Sequence of chain 1.B:
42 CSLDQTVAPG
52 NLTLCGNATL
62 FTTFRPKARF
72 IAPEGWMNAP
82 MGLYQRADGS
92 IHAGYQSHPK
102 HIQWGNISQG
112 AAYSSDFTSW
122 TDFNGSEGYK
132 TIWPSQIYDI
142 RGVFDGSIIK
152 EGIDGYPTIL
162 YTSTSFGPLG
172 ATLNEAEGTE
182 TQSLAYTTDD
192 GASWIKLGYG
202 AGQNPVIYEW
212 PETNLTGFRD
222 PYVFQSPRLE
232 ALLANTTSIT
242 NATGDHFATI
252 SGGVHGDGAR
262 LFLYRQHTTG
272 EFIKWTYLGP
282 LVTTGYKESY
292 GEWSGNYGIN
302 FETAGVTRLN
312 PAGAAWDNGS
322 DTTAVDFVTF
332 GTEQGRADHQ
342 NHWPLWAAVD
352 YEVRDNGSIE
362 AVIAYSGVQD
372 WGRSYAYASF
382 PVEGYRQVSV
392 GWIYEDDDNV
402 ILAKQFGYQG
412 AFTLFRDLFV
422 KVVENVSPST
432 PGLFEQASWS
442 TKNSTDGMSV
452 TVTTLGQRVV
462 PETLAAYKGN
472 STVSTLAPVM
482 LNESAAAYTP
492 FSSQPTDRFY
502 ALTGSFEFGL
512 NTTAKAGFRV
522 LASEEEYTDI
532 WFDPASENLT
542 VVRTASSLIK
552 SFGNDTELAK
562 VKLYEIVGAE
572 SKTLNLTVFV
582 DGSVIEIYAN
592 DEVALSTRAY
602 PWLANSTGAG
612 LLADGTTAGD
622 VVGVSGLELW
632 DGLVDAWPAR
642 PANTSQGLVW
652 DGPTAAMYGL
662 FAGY

Binding-site contacts:
Ligand atom C4 contacts residue ASN444 of chain 1.B at 4.2 Å.
Ligand atom C3 contacts residue ASN444 of chain 1.B at 3.9 Å.
Ligand atom O6 contacts residue PRO429 of chain 1.B at 3.5 Å.
Ligand atom O5 contacts residue ASN444 of chain 1.B at 2.3 Å (h-bond).
Ligand atom C1 contacts residue ASN444 of chain 1.B at 1.4 Å.
Ligand atom O6 contacts residue ASN444 of chain 1.B at 4.4 Å.
Ligand atom O7 contacts residue ASN444 of chain 1.B at 3.1 Å (h-bond).
Ligand atom C8 contacts residue ASN444 of chain 1.B at 4.4 Å.
Ligand atom C2 contacts residue ASN444 of chain 1.B at 2.5 Å.
Ligand atom C5 contacts residue PHE435 of chain 1.B at 3.2 Å (hydrophobic).
Ligand atom C7 contacts residue ASN444 of chain 1.B at 3.2 Å.
Ligand atom N2 contacts residue ASN444 of chain 1.B at 3.0 Å (h-bond).
Ligand atom C1 contacts residue PHE435 of chain 1.B at 4.1 Å (hydrophobic).
Ligand atom C6 contacts residue PHE435 of chain 1.B at 3.6 Å (hydrophobic).
Ligand atom C6 contacts residue PRO429 of chain 1.B at 3.6 Å (hydrophobic).
Ligand atom O6 contacts residue GLY448 of chain 1.B at 3.3 Å (h-bond).
Ligand atom O5 contacts residue PHE435 of chain 1.B at 3.5 Å.
Ligand atom C5 contacts residue ASN444 of chain 1.B at 3.7 Å.
Ligand atom O4 contacts residue PHE435 of chain 1.B at 4.5 Å.

A small-molecule ligand and the protein it binds are described below.
Small molecule (SMILES): CC(=O)N[C@@H]1[C@@H](O)[C@H](O)[C@@H](CO)O[C@H]1O